Binding-site contacts:
Ligand atom CB contacts residue GLY362 of chain 1.C at 4.1 Å.
Ligand atom C contacts residue ASN405 of chain 1.C at 3.8 Å.
Ligand atom OXT contacts residue ALA356 of chain 1.C at 3.6 Å.
Ligand atom CG contacts residue ARG401 of chain 1.C at 3.5 Å.
Ligand atom C contacts residue SER280 of chain 1.C at 3.7 Å.
Ligand atom O contacts residue ASN405 of chain 1.C at 2.9 Å (h-bond).
Ligand atom OXT contacts residue VAL358 of chain 1.C at 4.0 Å.
Ligand atom C contacts residue THR402 of chain 1.C at 3.7 Å.
Ligand atom OD1 contacts residue GLY362 of chain 1.C at 3.1 Å (h-bond).
Ligand atom N contacts residue SER279 of chain 1.C at 4.1 Å.
Ligand atom CA contacts residue THR317 of chain 1.C at 3.8 Å.
Ligand atom OXT contacts residue SER280 of chain 1.C at 3.5 Å.
Ligand atom OXT contacts residue MET314 of chain 1.C at 3.3 Å.
Ligand atom CG contacts residue VAL358 of chain 1.C at 3.4 Å (hydrophobic).
Ligand atom CG contacts residue ALA361 of chain 1.C at 3.3 Å (hydrophobic).
Ligand atom N contacts residue ARG278 of chain 1.C at 3.6 Å (salt-bridge).
Ligand atom OD2 contacts residue THR317 of chain 1.C at 4.1 Å.
Ligand atom CG contacts residue GLY362 of chain 1.C at 3.0 Å.
Ligand atom O contacts residue SER280 of chain 1.C at 3.2 Å.
Ligand atom O contacts residue THR402 of chain 1.C at 3.6 Å (h-bond).
Ligand atom CG contacts residue GLY360 of chain 1.C at 3.9 Å.
Ligand atom OD2 contacts residue ALA361 of chain 1.C at 3.9 Å.
Ligand atom CA contacts residue ASP398 of chain 1.C at 3.4 Å.
Ligand atom OD1 contacts residue PRO359 of chain 1.C at 3.1 Å.
Ligand atom OD1 contacts residue VAL358 of chain 1.C at 2.7 Å (h-bond).
Ligand atom C contacts residue MET314 of chain 1.C at 4.1 Å (hydrophobic).
Ligand atom OD2 contacts residue ARG401 of chain 1.C at 2.6 Å (salt-bridge).
Ligand atom OXT contacts residue GLY357 of chain 1.C at 3.2 Å.
Ligand atom CB contacts residue ASP398 of chain 1.C at 3.9 Å.
Ligand atom OD1 contacts residue ALA361 of chain 1.C at 2.3 Å (h-bond).
Ligand atom OD1 contacts residue ARG401 of chain 1.C at 3.8 Å.
Ligand atom CA contacts residue THR402 of chain 1.C at 3.3 Å.
Ligand atom CG contacts residue ASP398 of chain 1.C at 3.1 Å.
Ligand atom CB contacts residue VAL358 of chain 1.C at 3.2 Å (hydrophobic).
Ligand atom OD1 contacts residue ASP398 of chain 1.C at 2.8 Å (salt-bridge).
Ligand atom OD2 contacts residue ASP398 of chain 1.C at 2.7 Å (salt-bridge).
Ligand atom OD2 contacts residue GLY362 of chain 1.C at 2.9 Å (h-bond).
Ligand atom N contacts residue THR402 of chain 1.C at 2.2 Å (h-bond).
Ligand atom N contacts residue ASP398 of chain 1.C at 2.8 Å (salt-bridge).
Ligand atom OD1 contacts residue GLY360 of chain 1.C at 2.7 Å (h-bond).

Sequence of chain 1.C:
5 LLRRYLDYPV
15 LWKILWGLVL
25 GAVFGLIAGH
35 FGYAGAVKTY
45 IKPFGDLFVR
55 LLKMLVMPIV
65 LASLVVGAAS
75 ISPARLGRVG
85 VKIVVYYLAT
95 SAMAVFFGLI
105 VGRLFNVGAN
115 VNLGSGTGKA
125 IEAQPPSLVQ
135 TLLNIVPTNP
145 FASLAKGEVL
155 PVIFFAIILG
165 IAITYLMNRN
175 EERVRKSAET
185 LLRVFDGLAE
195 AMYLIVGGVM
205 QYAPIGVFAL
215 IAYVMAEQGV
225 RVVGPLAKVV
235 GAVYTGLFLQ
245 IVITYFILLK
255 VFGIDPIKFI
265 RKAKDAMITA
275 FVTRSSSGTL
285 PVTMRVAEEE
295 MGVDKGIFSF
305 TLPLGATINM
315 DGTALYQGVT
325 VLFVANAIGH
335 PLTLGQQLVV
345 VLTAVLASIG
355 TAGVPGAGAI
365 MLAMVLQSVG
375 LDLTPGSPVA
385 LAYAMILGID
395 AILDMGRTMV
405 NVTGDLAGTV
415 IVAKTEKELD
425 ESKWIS

The small molecule below binds the protein below.
Small molecule (SMILES): N[C@@H](CC(=O)O)C(=O)O